Sequence of chain 1.B:
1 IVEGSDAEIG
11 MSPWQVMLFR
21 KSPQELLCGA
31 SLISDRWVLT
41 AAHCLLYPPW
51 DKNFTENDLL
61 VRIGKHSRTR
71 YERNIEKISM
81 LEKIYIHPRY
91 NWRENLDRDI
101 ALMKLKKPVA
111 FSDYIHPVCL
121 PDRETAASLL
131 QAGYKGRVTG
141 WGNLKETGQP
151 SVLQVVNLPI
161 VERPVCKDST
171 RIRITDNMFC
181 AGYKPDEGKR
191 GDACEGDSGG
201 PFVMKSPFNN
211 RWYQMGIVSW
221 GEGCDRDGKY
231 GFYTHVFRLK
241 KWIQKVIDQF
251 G

Binding-site contacts:
Ligand atom N contacts residue GLN24 of chain 1.B at 3.7 Å.
Ligand atom CA contacts residue THR69 of chain 1.B at 3.7 Å.
Ligand atom CD1 contacts residue GLN24 of chain 1.B at 3.5 Å.
Ligand atom S contacts residue ILE78 of chain 1.B at 3.9 Å.
Ligand atom CG contacts residue ILE78 of chain 1.B at 3.8 Å (hydrophobic).
Ligand atom CZ contacts residue LEU26 of chain 1.B at 3.6 Å (hydrophobic).
Ligand atom CB contacts residue TYR71 of chain 1.B at 3.7 Å (hydrophobic).
Ligand atom CB contacts residue THR69 of chain 1.B at 3.5 Å.
Ligand atom CE2 contacts residue PHE19 of chain 1.B at 3.8 Å (hydrophobic).
Ligand atom O contacts residue THR69 of chain 1.B at 3.4 Å.
Ligand atom O2 contacts residue ILE78 of chain 1.B at 3.6 Å.
Ligand atom CG contacts residue TYR71 of chain 1.B at 3.6 Å (hydrophobic).
Ligand atom N contacts residue THR69 of chain 1.B at 2.9 Å (h-bond).
Ligand atom O3 contacts residue ILE78 of chain 1.B at 2.9 Å (h-bond).
Ligand atom S contacts residue TYR71 of chain 1.B at 3.6 Å.
Ligand atom O2 contacts residue GLU76 of chain 1.B at 3.6 Å (salt-bridge).
Ligand atom CG1 contacts residue GLN24 of chain 1.B at 3.8 Å.
Ligand atom CD2 contacts residue ILE78 of chain 1.B at 3.7 Å (hydrophobic).
Ligand atom O1 contacts residue TYR71 of chain 1.B at 3.8 Å.
Ligand atom CD2 contacts residue THR69 of chain 1.B at 3.6 Å.
Ligand atom C contacts residue THR69 of chain 1.B at 3.8 Å.
Ligand atom O3 contacts residue LYS77 of chain 1.B at 3.5 Å.
Ligand atom OE1 contacts residue TYR71 of chain 1.B at 2.9 Å (h-bond).
Ligand atom CG contacts residue PHE19 of chain 1.B at 3.9 Å (hydrophobic).
Ligand atom CE2 contacts residue ILE78 of chain 1.B at 3.6 Å (hydrophobic).
Ligand atom CD1 contacts residue LEU60 of chain 1.B at 3.6 Å (hydrophobic).
Ligand atom CG2 contacts residue ARG62 of chain 1.B at 3.7 Å.
Ligand atom CA contacts residue THR69 of chain 1.B at 3.7 Å.
Ligand atom O2 contacts residue TYR71 of chain 1.B at 2.8 Å (h-bond).
Ligand atom O contacts residue LEU60 of chain 1.B at 3.5 Å.
Ligand atom OE1 contacts residue ARG70 of chain 1.B at 3.2 Å.
Ligand atom O contacts residue TYR71 of chain 1.B at 3.9 Å.
Ligand atom CD1 contacts residue GLN24 of chain 1.B at 3.9 Å.
Ligand atom CD2 contacts residue PHE19 of chain 1.B at 3.6 Å (hydrophobic).
Ligand atom CD contacts residue TYR71 of chain 1.B at 3.5 Å (hydrophobic).
Ligand atom CD2 contacts residue ARG68 of chain 1.B at 3.7 Å.
Ligand atom CE2 contacts residue ARG68 of chain 1.B at 3.3 Å.
Ligand atom CD contacts residue TYR71 of chain 1.B at 3.7 Å (hydrophobic).
Ligand atom CE1 contacts residue LEU26 of chain 1.B at 3.7 Å (hydrophobic).
Ligand atom OH contacts residue TYR71 of chain 1.B at 3.9 Å.

A protein and the small-molecule ligand that binds it are described below.
Small molecule (SMILES): CC[C@@H](C=O)NC(=O)[C@H](CC(C)C)NC(=O)[C@H](Cc1ccc(OS(=O)(=O)O)cc1)NC(=O)[C@H](CCC(=O)O)NC(=O)[C@H](C)NC(=O)[C@@H]1CCCN1C(=O)[C@@H](NC(=O)[C@H](C)NC(=O)[C@H](CCC(=O)O)NC(=O)[C@H](Cc1ccccc1)NC(=O)[C@H](C)N)[C@@H](C)CC